Binding-site contacts:
Ligand atom C4 contacts residue PHE291 of chain 1.A at 3.6 Å (hydrophobic).
Ligand atom C3 contacts residue PHE291 of chain 1.A at 3.5 Å (hydrophobic).
Ligand atom C5 contacts residue PHE291 of chain 1.A at 4.0 Å (hydrophobic).
Ligand atom O contacts residue ASP81 of chain 1.A at 4.2 Å.
Ligand atom N1 contacts residue PRO282 of chain 1.A at 3.8 Å.
Ligand atom N contacts residue ASP15 of chain 1.A at 3.8 Å.
Ligand atom N1 contacts residue GLY281 of chain 1.A at 4.5 Å.
Ligand atom C6 contacts residue PHE280 of chain 1.A at 3.7 Å (hydrophobic).
Ligand atom C10 contacts residue ASP15 of chain 1.A at 3.7 Å.
Ligand atom C1 contacts residue PHE280 of chain 1.A at 4.4 Å (hydrophobic).
Ligand atom O contacts residue THR223 of chain 1.A at 4.4 Å.
Ligand atom C13 contacts residue ASP15 of chain 1.A at 3.6 Å.
Ligand atom C13 contacts residue ALA16 of chain 1.A at 4.1 Å (hydrophobic).
Ligand atom C13 contacts residue THR223 of chain 1.A at 3.6 Å.
Ligand atom C2 contacts residue PHE291 of chain 1.A at 3.5 Å (hydrophobic).
Ligand atom N3 contacts residue ASP81 of chain 1.A at 4.4 Å.
Ligand atom C8 contacts residue ASP15 of chain 1.A at 4.0 Å.
Ligand atom C11 contacts residue THR223 of chain 1.A at 4.3 Å.
Ligand atom N1 contacts residue PHE280 of chain 1.A at 4.0 Å.
Ligand atom C contacts residue LEU224 of chain 1.A at 4.0 Å (hydrophobic).
Ligand atom N1 contacts residue ILE283 of chain 1.A at 4.1 Å.
Ligand atom C5 contacts residue ILE283 of chain 1.A at 3.5 Å (hydrophobic).
Ligand atom C contacts residue PHE280 of chain 1.A at 4.0 Å (hydrophobic).
Ligand atom C12 contacts residue ASP15 of chain 1.A at 3.2 Å.
Ligand atom C4 contacts residue ILE283 of chain 1.A at 4.5 Å (hydrophobic).
Ligand atom C5 contacts residue PRO282 of chain 1.A at 4.3 Å (hydrophobic).
Ligand atom N1 contacts residue PHE291 of chain 1.A at 3.7 Å.
Ligand atom S contacts residue ASP15 of chain 1.A at 3.5 Å (salt-bridge).
Ligand atom C14 contacts residue ASP119 of chain 1.A at 4.2 Å.
Ligand atom C12 contacts residue THR223 of chain 1.A at 3.2 Å.
Ligand atom C contacts residue ASP15 of chain 1.A at 3.3 Å.
Ligand atom C contacts residue THR223 of chain 1.A at 4.0 Å.
Ligand atom N2 contacts residue ASP15 of chain 1.A at 4.4 Å.
Ligand atom C6 contacts residue PHE291 of chain 1.A at 3.6 Å (hydrophobic).
Ligand atom C1 contacts residue PHE291 of chain 1.A at 3.3 Å (hydrophobic).
Ligand atom C9 contacts residue ASP15 of chain 1.A at 4.4 Å.

The small molecule below binds the protein below.
Small molecule (SMILES): CN(Cc1cccnc1)Cc1nc(C2(O)CCNCC2)cs1

Sequence of chain 1.A:
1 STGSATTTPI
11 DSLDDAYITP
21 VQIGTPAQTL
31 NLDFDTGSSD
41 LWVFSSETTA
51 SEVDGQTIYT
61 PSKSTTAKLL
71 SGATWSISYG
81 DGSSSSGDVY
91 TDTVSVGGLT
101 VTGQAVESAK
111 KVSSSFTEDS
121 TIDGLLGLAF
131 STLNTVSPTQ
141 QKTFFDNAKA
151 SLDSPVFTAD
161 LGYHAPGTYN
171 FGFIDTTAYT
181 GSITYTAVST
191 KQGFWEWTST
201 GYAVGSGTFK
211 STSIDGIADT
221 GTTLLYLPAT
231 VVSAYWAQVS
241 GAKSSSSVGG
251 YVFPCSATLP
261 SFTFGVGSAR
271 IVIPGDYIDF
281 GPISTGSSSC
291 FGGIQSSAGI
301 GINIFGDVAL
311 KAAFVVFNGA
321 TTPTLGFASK